The small molecule below binds the protein below.
Small molecule (SMILES): CO[C@](c1ccc(Cl)cc1)(c1ccc2c(c1)c(-c1c(F)cccc1F)cc(=O)n2C)c1cncn1C

Binding-site contacts:
Ligand atom CAA contacts residue PHE263 of chain 1.D at 3.9 Å (hydrophobic).
Ligand atom OAV contacts residue ALA264 of chain 1.D at 3.6 Å.
Ligand atom CAJ contacts residue MET433 of chain 1.D at 3.0 Å (hydrophobic).
Ligand atom CAR contacts residue ALA264 of chain 1.D at 3.2 Å (hydrophobic).
Ligand atom CAH contacts residue PHE263 of chain 1.D at 3.7 Å (hydrophobic).
Ligand atom CAO contacts residue TYR76 of chain 1.D at 3.7 Å (hydrophobic).
Ligand atom CLAG contacts residue TYR89 of chain 1.D at 3.9 Å.
Ligand atom CBD contacts residue ALA264 of chain 1.D at 3.7 Å (hydrophobic).
Ligand atom FAF contacts residue MET79 of chain 1.D at 3.4 Å.
Ligand atom CAB contacts residue ALA264 of chain 1.D at 3.4 Å (hydrophobic).
Ligand atom CAY contacts residue MET433 of chain 1.D at 2.8 Å (hydrophobic).
Ligand atom CAC contacts residue TYR76 of chain 1.D at 3.6 Å (hydrophobic).
Ligand atom CAX contacts residue VAL434 of chain 1.D at 3.7 Å (hydrophobic).
Ligand atom CAK contacts residue PHE83 of chain 1.D at 3.9 Å (hydrophobic).
Ligand atom CAJ contacts residue LEU181 of chain 1.D at 3.3 Å (hydrophobic).
Ligand atom CBC contacts residue MET433 of chain 1.D at 3.6 Å (hydrophobic).
Ligand atom FAF contacts residue PHE78 of chain 1.D at 3.0 Å.
Ligand atom CAP contacts residue HEM1 of chain 1.K at 3.1 Å.
Ligand atom CAQ contacts residue LEU329 of chain 1.D at 3.9 Å (hydrophobic).
Ligand atom NBH contacts residue ALA264 of chain 1.D at 3.4 Å.
Ligand atom CAW contacts residue PHE83 of chain 1.D at 3.9 Å (hydrophobic).
Ligand atom CAC contacts residue LEU332 of chain 1.D at 3.8 Å (hydrophobic).
Ligand atom CAC contacts residue MET331 of chain 1.D at 3.4 Å (hydrophobic).
Ligand atom FAE contacts residue LEU329 of chain 1.D at 3.8 Å.
Ligand atom CAQ contacts residue TYR76 of chain 1.D at 3.1 Å (hydrophobic).
Ligand atom CAR contacts residue HEM1 of chain 1.K at 3.1 Å.
Ligand atom CAY contacts residue MET79 of chain 1.D at 3.8 Å (hydrophobic).
Ligand atom CAJ contacts residue MET79 of chain 1.D at 3.8 Å (hydrophobic).
Ligand atom CBG contacts residue TYR76 of chain 1.D at 3.8 Å (hydrophobic).
Ligand atom CAH contacts residue MET433 of chain 1.D at 3.8 Å (hydrophobic).
Ligand atom CLAG contacts residue ALA88 of chain 1.D at 3.8 Å.
Ligand atom NAU contacts residue ALA264 of chain 1.D at 3.5 Å.
Ligand atom CAK contacts residue HEM1 of chain 1.K at 3.8 Å.
Ligand atom FAE contacts residue VAL434 of chain 1.D at 3.0 Å.
Ligand atom CAP contacts residue ALA264 of chain 1.D at 3.6 Å (hydrophobic).
Ligand atom FAF contacts residue MET433 of chain 1.D at 2.8 Å.
Ligand atom CAL contacts residue TYR89 of chain 1.D at 3.7 Å (hydrophobic).
Ligand atom NAU contacts residue HEM1 of chain 1.K at 2.2 Å.
Ligand atom CAI contacts residue VAL434 of chain 1.D at 3.9 Å (hydrophobic).
Ligand atom CAN contacts residue TYR76 of chain 1.D at 3.7 Å (hydrophobic).

Sequence of chain 1.D:
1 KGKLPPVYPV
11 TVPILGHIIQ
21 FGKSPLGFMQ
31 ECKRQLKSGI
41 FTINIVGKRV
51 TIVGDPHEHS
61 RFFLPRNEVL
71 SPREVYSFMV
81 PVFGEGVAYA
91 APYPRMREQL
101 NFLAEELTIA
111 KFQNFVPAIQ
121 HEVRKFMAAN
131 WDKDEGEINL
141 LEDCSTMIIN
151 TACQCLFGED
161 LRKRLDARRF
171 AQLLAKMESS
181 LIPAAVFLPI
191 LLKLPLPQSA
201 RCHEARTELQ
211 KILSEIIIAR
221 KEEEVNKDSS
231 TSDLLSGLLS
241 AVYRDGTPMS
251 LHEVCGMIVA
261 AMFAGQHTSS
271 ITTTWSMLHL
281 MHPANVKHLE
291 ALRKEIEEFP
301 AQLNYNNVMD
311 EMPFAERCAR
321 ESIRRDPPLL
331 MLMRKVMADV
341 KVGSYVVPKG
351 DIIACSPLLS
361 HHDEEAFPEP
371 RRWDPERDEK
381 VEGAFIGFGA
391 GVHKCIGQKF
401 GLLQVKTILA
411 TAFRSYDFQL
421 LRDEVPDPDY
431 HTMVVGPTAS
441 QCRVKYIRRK